This protein binds this small molecule.
Small molecule (SMILES): Cc1cn([C@H]2C[C@H](O[P](=O)(O)OC[C@H]3O[C@@H](n4ccc(N)nc4=O)C[C@@H]3O[P](=O)(O)OC[C@@H]3CC[C@H](n4cnc5c(=O)[nH]c(N)nc54)O3)[C@@H](CO[P](=O)(O)O[C@H]3C[C@H](n4ccc(N)nc4=O)O[C@@H]3CO[P](=O)(O)O[C@H]3C[C@H](n4cnc5c(N)ncnc54)O[C@@H]3CO[P](=O)(O)O[C@H]3C[C@H](n4cnc5c(=O)nc(N)[nH]c54)O[C@@H]3CO[P](=O)(O)O[C@H]3C[C@H](n4cc(C)c(=O)[nH]c4=O)O[C@@H]3CO[P](=O)(O)O[C@H]3C[C@H](n4ccc(N)nc4=O)O[C@@H]3CO[P](=O)(O)O[C@H]3C[C@H](n4ccc(N)nc4=O)O[C@@H]3CO)O2)c(=O)[nH]c1=O

Binding-site contacts:
Ligand atom C2 contacts residue ARG319 of chain 1.E at 3.5 Å.
Ligand atom OP1 contacts residue THR256 of chain 1.E at 2.5 Å (h-bond).
Ligand atom OP1 contacts residue ILE332 of chain 1.E at 2.8 Å (h-bond).
Ligand atom N2 contacts residue GLN501 of chain 1.E at 3.5 Å (h-bond).
Ligand atom N3 contacts residue ARG319 of chain 1.E at 2.9 Å (salt-bridge).
Ligand atom OP2 contacts residue ARG333 of chain 1.E at 3.3 Å.
Ligand atom O4' contacts residue ASN329 of chain 1.E at 3.1 Å.
Ligand atom O2 contacts residue ASN329 of chain 1.E at 3.1 Å (h-bond).
Ligand atom C1' contacts residue GLN328 of chain 1.E at 3.5 Å.
Ligand atom OP1 contacts residue THR254 of chain 1.E at 2.9 Å (h-bond).
Ligand atom C8 contacts residue ARG333 of chain 1.E at 3.5 Å.
Ligand atom OP2 contacts residue ARG333 of chain 1.E at 2.9 Å (salt-bridge).
Ligand atom N2 contacts residue ARG319 of chain 1.E at 3.4 Å (salt-bridge).
Ligand atom C2' contacts residue DCT1 of chain 1.N at 3.1 Å.
Ligand atom OP2 contacts residue ALA262 of chain 1.E at 3.1 Å (h-bond).
Ligand atom OP1 contacts residue ARG333 of chain 1.E at 2.9 Å (salt-bridge).
Ligand atom C4' contacts residue ILE330 of chain 1.E at 3.5 Å (hydrophobic).
Ligand atom P contacts residue THR256 of chain 1.E at 3.5 Å.
Ligand atom C3' contacts residue DCT1 of chain 1.N at 3.1 Å.
Ligand atom C2' contacts residue GLN328 of chain 1.E at 3.4 Å.
Ligand atom C5' contacts residue ILE330 of chain 1.E at 3.1 Å (hydrophobic).
Ligand atom C5' contacts residue ARG282 of chain 1.E at 3.1 Å.
Ligand atom O3' contacts residue THR256 of chain 1.E at 3.4 Å (h-bond).
Ligand atom C1' contacts residue TYR291 of chain 1.E at 3.3 Å (hydrophobic).
Ligand atom O2 contacts residue LYS286 of chain 1.E at 3.4 Å.
Ligand atom N3 contacts residue DCT1 of chain 1.N at 3.4 Å (h-bond).
Ligand atom OP1 contacts residue PRO331 of chain 1.E at 3.3 Å.
Ligand atom OP1 contacts residue THR260 of chain 1.E at 2.7 Å (h-bond).
Ligand atom OP1 contacts residue ILE332 of chain 1.E at 3.5 Å.
Ligand atom C3' contacts residue ASP534 of chain 1.E at 3.5 Å.
Ligand atom O3' contacts residue ARG282 of chain 1.E at 3.0 Å (salt-bridge).
Ligand atom O3' contacts residue PRO331 of chain 1.E at 3.5 Å.
Ligand atom OP1 contacts residue LYS255 of chain 1.E at 2.7 Å (salt-bridge).
Ligand atom N7 contacts residue ARG333 of chain 1.E at 3.1 Å (salt-bridge).
Ligand atom OP1 contacts residue ARG282 of chain 1.E at 3.1 Å (salt-bridge).
Ligand atom C5 contacts residue ARG333 of chain 1.E at 3.5 Å.
Ligand atom O4' contacts residue HIS533 of chain 1.E at 3.4 Å.
Ligand atom C2' contacts residue ASN329 of chain 1.E at 3.5 Å.
Ligand atom O4' contacts residue TYR291 of chain 1.E at 3.4 Å (h-bond).
Ligand atom P contacts residue ARG282 of chain 1.E at 3.5 Å.

Sequence of chain 1.E:
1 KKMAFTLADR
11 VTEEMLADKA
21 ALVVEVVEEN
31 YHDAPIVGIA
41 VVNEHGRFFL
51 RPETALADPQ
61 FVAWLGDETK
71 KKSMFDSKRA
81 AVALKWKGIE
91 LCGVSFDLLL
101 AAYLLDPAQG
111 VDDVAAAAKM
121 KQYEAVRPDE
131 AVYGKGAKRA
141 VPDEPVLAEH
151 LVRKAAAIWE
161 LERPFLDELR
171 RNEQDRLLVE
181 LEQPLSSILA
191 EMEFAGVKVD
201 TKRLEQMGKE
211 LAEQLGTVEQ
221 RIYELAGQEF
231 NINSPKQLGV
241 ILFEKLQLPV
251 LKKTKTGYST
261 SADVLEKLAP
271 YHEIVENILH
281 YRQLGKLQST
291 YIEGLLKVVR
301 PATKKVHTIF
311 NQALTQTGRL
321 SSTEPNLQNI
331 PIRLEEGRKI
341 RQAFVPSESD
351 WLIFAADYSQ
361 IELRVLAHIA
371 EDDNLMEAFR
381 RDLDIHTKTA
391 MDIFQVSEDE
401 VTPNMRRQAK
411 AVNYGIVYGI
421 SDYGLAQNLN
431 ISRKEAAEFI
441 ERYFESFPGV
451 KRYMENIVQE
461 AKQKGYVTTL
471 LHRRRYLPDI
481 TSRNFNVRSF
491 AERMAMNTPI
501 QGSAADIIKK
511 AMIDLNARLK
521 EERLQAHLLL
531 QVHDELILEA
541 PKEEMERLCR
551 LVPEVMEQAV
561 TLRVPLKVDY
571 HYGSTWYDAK